Binding-site contacts:
Ligand atom C4C contacts residue PHE135 of chain 46.A at 3.8 Å (hydrophobic).
Ligand atom C5C contacts residue PHE135 of chain 46.A at 3.5 Å (hydrophobic).
Ligand atom C4C contacts residue VAL192 of chain 46.A at 3.5 Å (hydrophobic).
Ligand atom C6B contacts residue ILE113 of chain 46.A at 4.0 Å (hydrophobic).
Ligand atom C2A contacts residue TRP203 of chain 46.A at 3.6 Å (hydrophobic).
Ligand atom C3B contacts residue ASN228 of chain 46.A at 4.0 Å.
Ligand atom C5 contacts residue PHE233 of chain 46.A at 4.0 Å (hydrophobic).
Ligand atom C2B contacts residue TRP203 of chain 46.A at 4.0 Å (hydrophobic).
Ligand atom C2B contacts residue TYR201 of chain 46.A at 3.5 Å (hydrophobic).
Ligand atom C5 contacts residue PHE155 of chain 46.A at 3.9 Å (hydrophobic).
Ligand atom C5B contacts residue ILE113 of chain 46.A at 3.5 Å (hydrophobic).
Ligand atom O1A contacts residue ASN228 of chain 46.A at 3.7 Å.
Ligand atom N2 contacts residue PHE155 of chain 46.A at 3.5 Å.
Ligand atom C2C contacts residue PHE155 of chain 46.A at 3.9 Å (hydrophobic).
Ligand atom C31 contacts residue PRO177 of chain 46.A at 3.9 Å (hydrophobic).
Ligand atom C4B contacts residue ILE113 of chain 46.A at 4.0 Å (hydrophobic).
Ligand atom C5B contacts residue ILE111 of chain 46.A at 3.9 Å (hydrophobic).
Ligand atom C6C contacts residue TYR201 of chain 46.A at 3.9 Å (hydrophobic).
Ligand atom N2 contacts residue PHE233 of chain 46.A at 3.7 Å.
Ligand atom C31 contacts residue VAL179 of chain 46.A at 3.3 Å (hydrophobic).
Ligand atom C3C contacts residue PHE135 of chain 46.A at 3.8 Å (hydrophobic).
Ligand atom C4A contacts residue THR114 of chain 46.A at 3.5 Å.
Ligand atom N3A contacts residue ASP112 of chain 46.A at 2.5 Å (salt-bridge).
Ligand atom C3B contacts residue TRP203 of chain 46.A at 3.1 Å (hydrophobic).
Ligand atom C5A contacts residue ASN228 of chain 46.A at 4.0 Å.
Ligand atom C31 contacts residue ILE24 of chain 46.C at 3.6 Å (hydrophobic).
Ligand atom O1B contacts residue TYR201 of chain 46.A at 3.4 Å.
Ligand atom C4B contacts residue TRP203 of chain 46.A at 3.5 Å (hydrophobic).
Ligand atom C5B contacts residue ASP112 of chain 46.A at 4.0 Å.
Ligand atom O1A contacts residue TRP203 of chain 46.A at 3.3 Å.
Ligand atom C5A contacts residue ASP112 of chain 46.A at 4.0 Å.
Ligand atom O1 contacts residue PHE155 of chain 46.A at 3.4 Å.
Ligand atom C5C contacts residue ILE111 of chain 46.A at 3.8 Å (hydrophobic).
Ligand atom N3A contacts residue ILE113 of chain 46.A at 3.8 Å.
Ligand atom C2A contacts residue ASP112 of chain 46.A at 3.8 Å.
Ligand atom C4 contacts residue ILE24 of chain 46.C at 4.0 Å (hydrophobic).
Ligand atom O1 contacts residue PHE233 of chain 46.A at 3.1 Å.
Ligand atom N3A contacts residue THR114 of chain 46.A at 4.0 Å.
Ligand atom C4A contacts residue ASP112 of chain 46.A at 2.6 Å.
Ligand atom C2C contacts residue VAL192 of chain 46.A at 3.7 Å (hydrophobic).

Sequence of chain 47.C:
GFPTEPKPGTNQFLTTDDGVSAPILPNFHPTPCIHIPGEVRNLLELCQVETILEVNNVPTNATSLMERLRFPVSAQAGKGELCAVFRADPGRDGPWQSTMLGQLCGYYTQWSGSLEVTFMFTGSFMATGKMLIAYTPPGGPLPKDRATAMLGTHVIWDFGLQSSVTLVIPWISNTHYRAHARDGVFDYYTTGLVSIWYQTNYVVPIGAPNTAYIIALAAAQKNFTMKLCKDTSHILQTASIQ

The protein below binds the small molecule below.
Small molecule (SMILES): Cc1cc(CCCCCCCOc2ccc(C3=NCCO3)cc2)on1

Sequence of chain 46.A:
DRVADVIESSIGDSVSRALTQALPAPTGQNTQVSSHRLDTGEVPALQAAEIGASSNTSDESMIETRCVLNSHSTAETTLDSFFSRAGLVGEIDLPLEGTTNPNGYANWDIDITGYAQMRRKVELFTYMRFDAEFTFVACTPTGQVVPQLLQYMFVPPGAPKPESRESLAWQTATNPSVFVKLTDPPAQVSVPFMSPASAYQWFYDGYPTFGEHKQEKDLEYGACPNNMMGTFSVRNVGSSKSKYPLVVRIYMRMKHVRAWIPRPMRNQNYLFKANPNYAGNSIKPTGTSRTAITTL

Sequence of chain 46.C:
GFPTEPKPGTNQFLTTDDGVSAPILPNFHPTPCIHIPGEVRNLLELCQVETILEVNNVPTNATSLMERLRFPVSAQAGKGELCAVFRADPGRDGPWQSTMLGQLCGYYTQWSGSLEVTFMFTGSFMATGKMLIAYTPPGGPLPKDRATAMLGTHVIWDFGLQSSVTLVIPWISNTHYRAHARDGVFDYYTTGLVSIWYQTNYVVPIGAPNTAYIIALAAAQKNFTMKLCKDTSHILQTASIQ